Sequence of chain 1.F:
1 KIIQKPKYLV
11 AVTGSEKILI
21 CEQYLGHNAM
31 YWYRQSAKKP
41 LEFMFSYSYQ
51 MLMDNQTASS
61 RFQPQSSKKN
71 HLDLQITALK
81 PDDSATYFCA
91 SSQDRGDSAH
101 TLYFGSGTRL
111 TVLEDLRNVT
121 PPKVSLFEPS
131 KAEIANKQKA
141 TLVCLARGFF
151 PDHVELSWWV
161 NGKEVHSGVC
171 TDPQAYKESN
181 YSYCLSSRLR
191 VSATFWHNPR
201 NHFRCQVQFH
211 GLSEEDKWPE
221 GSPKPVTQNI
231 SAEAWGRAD

Binding-site contacts:
Ligand atom N contacts residue TYR7 of chain 1.O at 3.0 Å (h-bond).
Ligand atom O contacts residue TRP147 of chain 1.O at 2.9 Å (h-bond).
Ligand atom O contacts residue TYR159 of chain 1.O at 3.3 Å.
Ligand atom N contacts residue GLN156 of chain 1.O at 2.9 Å (h-bond).
Ligand atom CG2 contacts residue TRP167 of chain 1.O at 3.6 Å (hydrophobic).
Ligand atom O contacts residue TYR84 of chain 1.O at 2.8 Å (h-bond).
Ligand atom CG2 contacts residue ARG163 of chain 1.O at 3.4 Å.
Ligand atom N contacts residue TYR99 of chain 1.O at 3.0 Å (h-bond).
Ligand atom C contacts residue TYR7 of chain 1.O at 3.3 Å (hydrophobic).
Ligand atom N contacts residue SER98 of chain 1.F at 2.9 Å (h-bond).
Ligand atom O contacts residue THR143 of chain 1.O at 3.2 Å (h-bond).
Ligand atom CG2 contacts residue GLN155 of chain 1.O at 3.6 Å.
Ligand atom CB contacts residue TYR99 of chain 1.O at 3.5 Å (hydrophobic).
Ligand atom CA contacts residue GLU63 of chain 1.O at 3.2 Å.
Ligand atom O contacts residue GLN70 of chain 1.O at 3.5 Å (h-bond).
Ligand atom N contacts residue ASP77 of chain 1.O at 2.9 Å (salt-bridge).
Ligand atom CA contacts residue SER98 of chain 1.F at 3.5 Å.
Ligand atom NZ contacts residue ASP116 of chain 1.O at 2.9 Å (salt-bridge).
Ligand atom C contacts residue GLU63 of chain 1.O at 3.5 Å.
Ligand atom O contacts residue GLN156 of chain 1.O at 3.0 Å (h-bond).
Ligand atom CA contacts residue TYR7 of chain 1.O at 3.3 Å (hydrophobic).
Ligand atom CG2 contacts residue GLN156 of chain 1.O at 3.4 Å.
Ligand atom N contacts residue ASP94 of chain 1.F at 2.9 Å (salt-bridge).
Ligand atom CB contacts residue TYR99 of chain 1.O at 3.4 Å (hydrophobic).
Ligand atom O contacts residue TYR159 of chain 1.O at 2.7 Å (h-bond).
Ligand atom CB contacts residue ASP77 of chain 1.O at 3.5 Å.
Ligand atom O contacts residue ARG95 of chain 1.F at 2.8 Å (salt-bridge).
Ligand atom CE contacts residue ASP116 of chain 1.O at 3.3 Å.
Ligand atom N contacts residue GLU63 of chain 1.O at 2.8 Å (salt-bridge).
Ligand atom CB contacts residue TYR9 of chain 1.O at 3.4 Å (hydrophobic).
Ligand atom O contacts residue TRP147 of chain 1.O at 3.6 Å.
Ligand atom CG1 contacts residue TYR7 of chain 1.O at 3.5 Å (hydrophobic).
Ligand atom O contacts residue LYS146 of chain 1.O at 3.4 Å.
Ligand atom O contacts residue ARG114 of chain 1.O at 3.4 Å (salt-bridge).
Ligand atom CG1 contacts residue TRP147 of chain 1.O at 3.5 Å (hydrophobic).
Ligand atom CA contacts residue TYR99 of chain 1.O at 3.3 Å (hydrophobic).
Ligand atom CA contacts residue TYR159 of chain 1.O at 3.5 Å (hydrophobic).
Ligand atom N contacts residue TYR171 of chain 1.O at 2.9 Å (h-bond).
Ligand atom CB contacts residue GLN156 of chain 1.O at 3.6 Å.
Ligand atom O contacts residue TYR7 of chain 1.O at 3.5 Å.

A small-molecule ligand and the protein it binds are described below.
Small molecule (SMILES): CC(C)[C@H](N)C(=O)N[C@H](C(=O)/N=C/C(=O)N[C@@H](C)C(=O)N[C@H](C(=O)NCC(=O)N[C@H](C(=O)NCC(=O)N[C@H](C=O)CCCCN)C(C)C)C(C)C)C(C)C

Sequence of chain 1.O:
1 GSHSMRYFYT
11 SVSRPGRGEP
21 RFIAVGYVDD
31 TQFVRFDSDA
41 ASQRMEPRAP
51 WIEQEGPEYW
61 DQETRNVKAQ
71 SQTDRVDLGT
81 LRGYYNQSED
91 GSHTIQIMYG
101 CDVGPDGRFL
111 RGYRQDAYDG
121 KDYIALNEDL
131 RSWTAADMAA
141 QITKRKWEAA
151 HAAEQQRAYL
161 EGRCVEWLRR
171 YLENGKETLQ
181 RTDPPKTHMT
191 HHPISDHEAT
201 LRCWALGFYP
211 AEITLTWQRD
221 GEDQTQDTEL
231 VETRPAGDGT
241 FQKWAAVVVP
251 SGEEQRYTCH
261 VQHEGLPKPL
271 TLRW